This small molecule binds to this protein.
Small molecule (SMILES): CN[C@@H]1CCc2c(ccc(O)c2O)[C@H]1O

Sequence of chain 1.D:
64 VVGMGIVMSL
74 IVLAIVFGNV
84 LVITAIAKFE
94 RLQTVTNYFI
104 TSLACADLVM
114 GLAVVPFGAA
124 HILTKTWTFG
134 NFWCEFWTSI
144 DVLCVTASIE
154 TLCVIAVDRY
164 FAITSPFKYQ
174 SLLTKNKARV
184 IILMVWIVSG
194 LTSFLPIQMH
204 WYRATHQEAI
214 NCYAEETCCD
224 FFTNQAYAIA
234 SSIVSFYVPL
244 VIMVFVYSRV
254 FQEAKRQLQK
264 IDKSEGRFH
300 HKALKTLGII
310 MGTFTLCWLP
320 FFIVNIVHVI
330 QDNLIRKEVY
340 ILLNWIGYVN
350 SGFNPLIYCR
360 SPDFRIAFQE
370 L

Binding-site contacts:
Ligand atom CAA contacts residue PHE320 of chain 1.D at 4.2 Å (hydrophobic).
Ligand atom CAG contacts residue PHE224 of chain 1.D at 3.6 Å (hydrophobic).
Ligand atom CAB contacts residue PHE321 of chain 1.D at 3.9 Å (hydrophobic).
Ligand atom OAM contacts residue VAL148 of chain 1.D at 4.0 Å.
Ligand atom CAF contacts residue PHE320 of chain 1.D at 3.9 Å (hydrophobic).
Ligand atom OAM contacts residue ASP144 of chain 1.D at 4.4 Å.
Ligand atom OAL contacts residue SER238 of chain 1.D at 3.0 Å (h-bond).
Ligand atom OAK contacts residue ASN324 of chain 1.D at 3.7 Å.
Ligand atom CAA contacts residue PHE321 of chain 1.D at 4.4 Å (hydrophobic).
Ligand atom CAB contacts residue SER238 of chain 1.D at 4.2 Å.
Ligand atom CAO contacts residue ASN343 of chain 1.D at 3.9 Å.
Ligand atom CAG contacts residue TYR339 of chain 1.D at 4.3 Å (hydrophobic).
Ligand atom CAC contacts residue SER234 of chain 1.D at 3.3 Å.
Ligand atom CAH contacts residue TYR339 of chain 1.D at 4.3 Å (hydrophobic).
Ligand atom NAN contacts residue ASN343 of chain 1.D at 3.1 Å (h-bond).
Ligand atom NAN contacts residue TYR347 of chain 1.D at 4.2 Å.
Ligand atom CAA contacts residue VAL148 of chain 1.D at 3.7 Å (hydrophobic).
Ligand atom OAK contacts residue SER234 of chain 1.D at 3.0 Å (h-bond).
Ligand atom OAL contacts residue SER234 of chain 1.D at 2.3 Å (h-bond).
Ligand atom OAL contacts residue PHE321 of chain 1.D at 4.1 Å.
Ligand atom CAC contacts residue PHE321 of chain 1.D at 4.1 Å (hydrophobic).
Ligand atom CAG contacts residue PHE320 of chain 1.D at 4.1 Å (hydrophobic).
Ligand atom OAM contacts residue TYR347 of chain 1.D at 4.1 Å.
Ligand atom OAL contacts residue VAL145 of chain 1.D at 4.4 Å.
Ligand atom CAJ contacts residue PHE320 of chain 1.D at 3.6 Å (hydrophobic).
Ligand atom CAD contacts residue ASN324 of chain 1.D at 4.2 Å.
Ligand atom CAO contacts residue ASP144 of chain 1.D at 3.5 Å.
Ligand atom CAC contacts residue VAL145 of chain 1.D at 4.4 Å (hydrophobic).
Ligand atom CAH contacts residue PHE320 of chain 1.D at 4.2 Å (hydrophobic).
Ligand atom CAO contacts residue PHE224 of chain 1.D at 4.3 Å (hydrophobic).
Ligand atom CAB contacts residue VAL148 of chain 1.D at 3.8 Å (hydrophobic).
Ligand atom OAL contacts residue SER235 of chain 1.D at 4.2 Å.
Ligand atom CAJ contacts residue ASN343 of chain 1.D at 3.9 Å.
Ligand atom OAM contacts residue ASN343 of chain 1.D at 3.6 Å (h-bond).
Ligand atom CAI contacts residue ASN343 of chain 1.D at 4.2 Å.
Ligand atom NAN contacts residue ASP144 of chain 1.D at 3.8 Å.
Ligand atom CAC contacts residue SER238 of chain 1.D at 4.0 Å.
Ligand atom CAH contacts residue PHE224 of chain 1.D at 3.6 Å (hydrophobic).
Ligand atom CAD contacts residue SER234 of chain 1.D at 3.6 Å.
Ligand atom CAE contacts residue PHE320 of chain 1.D at 4.1 Å (hydrophobic).